Sequence of chain 1.B:
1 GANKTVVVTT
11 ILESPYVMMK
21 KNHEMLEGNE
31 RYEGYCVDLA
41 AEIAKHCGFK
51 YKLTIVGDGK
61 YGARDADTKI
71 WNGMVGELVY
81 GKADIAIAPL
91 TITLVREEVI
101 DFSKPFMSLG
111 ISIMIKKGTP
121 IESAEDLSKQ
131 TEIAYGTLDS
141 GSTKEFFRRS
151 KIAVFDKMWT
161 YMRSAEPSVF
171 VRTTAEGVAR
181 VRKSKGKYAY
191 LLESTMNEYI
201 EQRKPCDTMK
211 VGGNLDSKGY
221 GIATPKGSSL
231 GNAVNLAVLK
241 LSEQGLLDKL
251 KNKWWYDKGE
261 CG

This small molecule binds to this protein.
Small molecule (SMILES): CN1CNS(=O)(=O)c2ccc(CCc3ccc4c(c3)N(C)CNS4(=O)=O)cc21

Binding-site contacts:
Ligand atom C10 contacts residue SER108 of chain 1.A at 3.4 Å.
Ligand atom C9 contacts residue SER108 of chain 1.B at 3.5 Å.
Ligand atom C1 contacts residue LYS218 of chain 1.A at 3.4 Å.
Ligand atom C3 contacts residue GLY219 of chain 1.A at 3.2 Å.
Ligand atom C6 contacts residue SER108 of chain 1.B at 3.5 Å.
Ligand atom C3 contacts residue LYS218 of chain 1.A at 3.5 Å.
Ligand atom C18 contacts residue SO41 of chain 1.H at 3.2 Å.
Ligand atom C9 contacts residue SER108 of chain 1.A at 3.0 Å.
Ligand atom O2 contacts residue PRO105 of chain 1.B at 3.4 Å.
Ligand atom C15 contacts residue LYS218 of chain 1.B at 3.4 Å.
Ligand atom C15 contacts residue PRO105 of chain 1.B at 3.5 Å (hydrophobic).
Ligand atom O1 contacts residue LYS218 of chain 1.A at 3.7 Å.
Ligand atom O2 contacts residue LYS104 of chain 1.B at 3.5 Å.
Ligand atom C17 contacts residue PRO105 of chain 1.A at 3.2 Å (hydrophobic).
Ligand atom C16 contacts residue LYS218 of chain 1.B at 3.5 Å.
Ligand atom C16 contacts residue GLY219 of chain 1.B at 3.3 Å.
Ligand atom C10 contacts residue LYS218 of chain 1.B at 3.7 Å.
Ligand atom N3 contacts residue SER217 of chain 1.B at 3.5 Å (h-bond).
Ligand atom O3 contacts residue PRO105 of chain 1.A at 3.5 Å.
Ligand atom C2 contacts residue GLY219 of chain 1.A at 3.4 Å.
Ligand atom C2 contacts residue LYS218 of chain 1.A at 3.4 Å.
Ligand atom C7 contacts residue SO41 of chain 1.R at 2.9 Å.
Ligand atom C4 contacts residue PRO105 of chain 1.B at 3.7 Å (hydrophobic).
Ligand atom N1 contacts residue PRO105 of chain 1.B at 3.3 Å (h-bond).
Ligand atom C10 contacts residue SER108 of chain 1.B at 3.0 Å.
Ligand atom C16 contacts residue PRO105 of chain 1.B at 3.7 Å (hydrophobic).
Ligand atom C14 contacts residue LYS218 of chain 1.B at 3.4 Å.
Ligand atom N2 contacts residue PRO105 of chain 1.B at 2.8 Å (h-bond).
Ligand atom N1 contacts residue SER217 of chain 1.A at 3.6 Å.
Ligand atom O3 contacts residue LYS104 of chain 1.A at 3.5 Å.
Ligand atom C17 contacts residue SER217 of chain 1.B at 3.6 Å.
Ligand atom C2 contacts residue PRO105 of chain 1.A at 3.5 Å (hydrophobic).
Ligand atom C15 contacts residue GLY219 of chain 1.B at 3.5 Å.
Ligand atom N4 contacts residue PRO105 of chain 1.A at 2.8 Å (h-bond).
Ligand atom N3 contacts residue PRO105 of chain 1.A at 3.5 Å (h-bond).
Ligand atom C11 contacts residue PRO105 of chain 1.A at 3.7 Å (hydrophobic).
Ligand atom C13 contacts residue SER108 of chain 1.A at 3.6 Å.
Ligand atom C8 contacts residue SER242 of chain 1.B at 3.5 Å.
Ligand atom C17 contacts residue SER242 of chain 1.A at 3.5 Å.
Ligand atom C8 contacts residue PRO105 of chain 1.B at 3.2 Å (hydrophobic).

Sequence of chain 1.A:
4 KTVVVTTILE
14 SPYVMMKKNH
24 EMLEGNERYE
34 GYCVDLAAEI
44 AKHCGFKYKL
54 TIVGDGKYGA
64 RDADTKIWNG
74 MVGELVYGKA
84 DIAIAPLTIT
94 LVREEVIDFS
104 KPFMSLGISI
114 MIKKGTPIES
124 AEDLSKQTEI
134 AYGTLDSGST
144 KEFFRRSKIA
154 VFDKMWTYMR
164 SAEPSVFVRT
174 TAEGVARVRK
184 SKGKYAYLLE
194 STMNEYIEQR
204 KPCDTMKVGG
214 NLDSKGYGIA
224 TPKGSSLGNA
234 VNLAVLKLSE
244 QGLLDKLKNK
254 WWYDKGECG